Sequence of chain 1.B:
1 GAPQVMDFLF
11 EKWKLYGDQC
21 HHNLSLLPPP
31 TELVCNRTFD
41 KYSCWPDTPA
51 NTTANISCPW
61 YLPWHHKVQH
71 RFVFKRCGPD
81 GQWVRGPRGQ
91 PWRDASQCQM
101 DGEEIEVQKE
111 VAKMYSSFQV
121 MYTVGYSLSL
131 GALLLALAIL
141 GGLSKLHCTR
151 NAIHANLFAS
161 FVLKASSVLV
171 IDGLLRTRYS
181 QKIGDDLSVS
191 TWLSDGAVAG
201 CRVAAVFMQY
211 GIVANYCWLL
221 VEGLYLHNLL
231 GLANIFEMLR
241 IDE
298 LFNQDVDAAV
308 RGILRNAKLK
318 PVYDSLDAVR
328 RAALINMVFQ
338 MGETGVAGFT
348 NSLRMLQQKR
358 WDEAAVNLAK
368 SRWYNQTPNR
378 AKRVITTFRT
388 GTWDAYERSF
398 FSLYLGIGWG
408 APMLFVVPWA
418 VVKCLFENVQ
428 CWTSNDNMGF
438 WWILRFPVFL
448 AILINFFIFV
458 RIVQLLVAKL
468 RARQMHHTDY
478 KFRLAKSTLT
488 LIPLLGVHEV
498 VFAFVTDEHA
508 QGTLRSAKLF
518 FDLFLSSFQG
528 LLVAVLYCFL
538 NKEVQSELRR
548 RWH

The small molecule below binds the protein below.
Small molecule (SMILES): CC(=O)N[C@H]1[C@H](O[C@H]2[C@H](O)[C@@H](NC(C)=O)CO[C@@H]2CO)O[C@H](CO)[C@@H](O[C@@H]2O[C@H](CO)[C@@H](O)[C@H](O)[C@H]2NC(C)=O)[C@@H]1O

Binding-site contacts:
Ligand atom C8 contacts residue GLN82 of chain 1.B at 3.1 Å.
Ligand atom C7 contacts residue GLN82 of chain 1.B at 4.0 Å.
Ligand atom O6 contacts residue PRO30 of chain 1.B at 3.5 Å.
Ligand atom C3 contacts residue ASN36 of chain 1.B at 3.6 Å.
Ligand atom C5 contacts residue ASN36 of chain 1.B at 3.5 Å.
Ligand atom N2 contacts residue GLN82 of chain 1.B at 4.4 Å.
Ligand atom C1 contacts residue ASN36 of chain 1.B at 1.4 Å.
Ligand atom N2 contacts residue ASN36 of chain 1.B at 2.8 Å (h-bond).
Ligand atom C4 contacts residue ASN36 of chain 1.B at 4.0 Å.
Ligand atom C2 contacts residue ASN36 of chain 1.B at 2.2 Å.
Ligand atom O7 contacts residue ASN36 of chain 1.B at 4.1 Å.
Ligand atom O5 contacts residue ASN36 of chain 1.B at 2.1 Å (h-bond).
Ligand atom C7 contacts residue ASN36 of chain 1.B at 3.8 Å.
Ligand atom C6 contacts residue ASN36 of chain 1.B at 4.3 Å.